Sequence of chain 1.D:
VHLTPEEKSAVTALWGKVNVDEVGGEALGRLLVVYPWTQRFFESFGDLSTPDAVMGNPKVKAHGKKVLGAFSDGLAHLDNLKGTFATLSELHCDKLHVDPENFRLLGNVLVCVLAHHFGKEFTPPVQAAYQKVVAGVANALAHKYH

Sequence of chain 1.B:
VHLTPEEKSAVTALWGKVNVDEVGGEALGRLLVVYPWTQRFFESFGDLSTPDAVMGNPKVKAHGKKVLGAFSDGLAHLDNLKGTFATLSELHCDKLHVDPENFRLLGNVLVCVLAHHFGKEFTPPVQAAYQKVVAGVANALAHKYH

Binding-site contacts:
Ligand atom O8 contacts residue LYS82 of chain 1.B at 2.2 Å (salt-bridge).
Ligand atom C5 contacts residue LYS82 of chain 1.D at 3.2 Å.
Ligand atom C7 contacts residue LYS82 of chain 1.D at 4.4 Å.
Ligand atom C5 contacts residue LYS82 of chain 1.B at 2.3 Å.
Ligand atom O3 contacts residue LYS82 of chain 1.D at 2.2 Å (salt-bridge).
Ligand atom C1 contacts residue LYS82 of chain 1.B at 3.6 Å.
Ligand atom C7 contacts residue LYS82 of chain 1.B at 1.2 Å.
Ligand atom C1 contacts residue LYS82 of chain 1.D at 1.9 Å.
Ligand atom C2 contacts residue LYS82 of chain 1.D at 1.2 Å.

The protein below binds the small molecule below.
Small molecule (SMILES): O=CC=CC=O